Sequence of chain 1.A:
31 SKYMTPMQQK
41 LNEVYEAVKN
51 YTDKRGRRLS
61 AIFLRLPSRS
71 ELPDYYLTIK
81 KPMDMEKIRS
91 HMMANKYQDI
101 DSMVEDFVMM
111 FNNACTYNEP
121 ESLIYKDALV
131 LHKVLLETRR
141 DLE

Binding-site contacts:
Ligand atom C2 contacts residue LEU66 of chain 1.A at 3.8 Å (hydrophobic).
Ligand atom C1 contacts residue MET83 of chain 1.A at 3.6 Å (hydrophobic).
Ligand atom N contacts residue ILE124 of chain 1.A at 3.4 Å.
Ligand atom C3 contacts residue ILE62 of chain 1.A at 3.3 Å (hydrophobic).
Ligand atom C3 contacts residue LEU66 of chain 1.A at 3.8 Å (hydrophobic).
Ligand atom C12 contacts residue GLU71 of chain 1.A at 3.4 Å.
Ligand atom C6 contacts residue TYR75 of chain 1.A at 4.1 Å (hydrophobic).
Ligand atom O1 contacts residue ASN118 of chain 1.A at 2.9 Å (h-bond).
Ligand atom O1 contacts residue TYR75 of chain 1.A at 3.5 Å.
Ligand atom C11 contacts residue LEU72 of chain 1.A at 3.8 Å (hydrophobic).
Ligand atom C2 contacts residue ASP84 of chain 1.A at 4.0 Å.
Ligand atom O contacts residue ALA114 of chain 1.A at 3.2 Å.
Ligand atom C2 contacts residue MET110 of chain 1.A at 4.0 Å (hydrophobic).
Ligand atom C contacts residue TYR75 of chain 1.A at 3.3 Å (hydrophobic).
Ligand atom C9 contacts residue ILE124 of chain 1.A at 3.8 Å (hydrophobic).
Ligand atom C12 contacts residue LEU72 of chain 1.A at 3.8 Å (hydrophobic).
Ligand atom C14 contacts residue ILE124 of chain 1.A at 4.1 Å (hydrophobic).
Ligand atom C10 contacts residue LEU72 of chain 1.A at 3.7 Å (hydrophobic).
Ligand atom C3 contacts residue PHE63 of chain 1.A at 3.6 Å (hydrophobic).
Ligand atom C13 contacts residue PRO67 of chain 1.A at 3.6 Å (hydrophobic).
Ligand atom C6 contacts residue ASN118 of chain 1.A at 3.9 Å.
Ligand atom C2 contacts residue PHE63 of chain 1.A at 4.0 Å (hydrophobic).
Ligand atom N2 contacts residue GLU71 of chain 1.A at 3.5 Å (salt-bridge).
Ligand atom C9 contacts residue ASN118 of chain 1.A at 3.8 Å.
Ligand atom C4 contacts residue ILE62 of chain 1.A at 3.5 Å (hydrophobic).
Ligand atom N2 contacts residue PRO67 of chain 1.A at 3.6 Å.
Ligand atom C5 contacts residue LEU66 of chain 1.A at 3.8 Å (hydrophobic).
Ligand atom C2 contacts residue MET83 of chain 1.A at 3.5 Å (hydrophobic).
Ligand atom C8 contacts residue ASN118 of chain 1.A at 3.9 Å.
Ligand atom C1 contacts residue MET110 of chain 1.A at 3.9 Å (hydrophobic).
Ligand atom N1 contacts residue GLU71 of chain 1.A at 2.5 Å (salt-bridge).
Ligand atom O contacts residue ASN113 of chain 1.A at 4.0 Å.
Ligand atom O contacts residue TYR75 of chain 1.A at 2.6 Å (h-bond).
Ligand atom C4 contacts residue LEU66 of chain 1.A at 3.9 Å (hydrophobic).
Ligand atom C1 contacts residue TYR75 of chain 1.A at 3.6 Å (hydrophobic).
Ligand atom C contacts residue LEU66 of chain 1.A at 3.7 Å (hydrophobic).
Ligand atom C1 contacts residue LEU66 of chain 1.A at 3.7 Å (hydrophobic).
Ligand atom C7 contacts residue ILE124 of chain 1.A at 4.0 Å (hydrophobic).
Ligand atom C8 contacts residue ILE124 of chain 1.A at 3.5 Å (hydrophobic).
Ligand atom C14 contacts residue PRO67 of chain 1.A at 3.8 Å (hydrophobic).

The protein below binds the small molecule below.
Small molecule (SMILES): O=C(/C=C/N1CCc2c[nH]nc2C1)c1ccccc1O